Sequence of chain 1.A:
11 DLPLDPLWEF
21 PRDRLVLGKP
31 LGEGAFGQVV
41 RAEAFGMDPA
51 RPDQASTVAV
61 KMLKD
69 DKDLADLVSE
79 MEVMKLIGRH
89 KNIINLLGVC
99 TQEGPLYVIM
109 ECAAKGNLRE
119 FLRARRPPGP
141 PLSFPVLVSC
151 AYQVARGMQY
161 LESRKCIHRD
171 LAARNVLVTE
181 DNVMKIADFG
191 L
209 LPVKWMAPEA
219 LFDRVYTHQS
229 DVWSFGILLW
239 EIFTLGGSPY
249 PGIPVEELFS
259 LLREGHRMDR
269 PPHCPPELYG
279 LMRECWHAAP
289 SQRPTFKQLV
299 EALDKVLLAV

Binding-site contacts:
Ligand atom CAN contacts residue LEU31 of chain 1.A at 3.7 Å (hydrophobic).
Ligand atom NAH contacts residue GLY114 of chain 1.A at 3.5 Å.
Ligand atom CAM contacts residue VAL39 of chain 1.A at 3.8 Å (hydrophobic).
Ligand atom CAT contacts residue ALA111 of chain 1.A at 3.3 Å (hydrophobic).
Ligand atom CAO contacts residue LEU177 of chain 1.A at 4.0 Å (hydrophobic).
Ligand atom NAF contacts residue ALA59 of chain 1.A at 4.0 Å.
Ligand atom NAE contacts residue ALA111 of chain 1.A at 3.8 Å.
Ligand atom NAI contacts residue ASN115 of chain 1.A at 3.0 Å (h-bond).
Ligand atom CAN contacts residue ALA111 of chain 1.A at 3.9 Å (hydrophobic).
Ligand atom CAV contacts residue GLY114 of chain 1.A at 3.8 Å.
Ligand atom CBA contacts residue ALA112 of chain 1.A at 3.4 Å (hydrophobic).
Ligand atom CBA contacts residue ALA111 of chain 1.A at 3.4 Å (hydrophobic).
Ligand atom OAC contacts residue VAL39 of chain 1.A at 3.8 Å.
Ligand atom CAJ contacts residue LEU31 of chain 1.A at 4.0 Å (hydrophobic).
Ligand atom NAF contacts residue CYS110 of chain 1.A at 3.7 Å.
Ligand atom CAR contacts residue LYS61 of chain 1.A at 3.6 Å.
Ligand atom CAS contacts residue GLU33 of chain 1.A at 3.1 Å.
Ligand atom CL2 contacts residue LEU31 of chain 1.A at 3.0 Å.
Ligand atom NAI contacts residue LEU177 of chain 1.A at 3.8 Å.
Ligand atom NAE contacts residue LEU177 of chain 1.A at 4.0 Å.
Ligand atom CAJ contacts residue LEU177 of chain 1.A at 3.7 Å (hydrophobic).
Ligand atom CAO contacts residue VAL39 of chain 1.A at 4.0 Å (hydrophobic).
Ligand atom NAE contacts residue GLU109 of chain 1.A at 3.3 Å (salt-bridge).
Ligand atom CBD contacts residue LEU177 of chain 1.A at 4.0 Å (hydrophobic).
Ligand atom CBC contacts residue ASN115 of chain 1.A at 4.0 Å.
Ligand atom CAU contacts residue GLY114 of chain 1.A at 3.3 Å.
Ligand atom NAE contacts residue CYS110 of chain 1.A at 3.8 Å.
Ligand atom CBC contacts residue ARG174 of chain 1.A at 3.5 Å.
Ligand atom CAL contacts residue LEU177 of chain 1.A at 3.6 Å (hydrophobic).
Ligand atom CAQ contacts residue LYS61 of chain 1.A at 3.9 Å.
Ligand atom CAL contacts residue ALA59 of chain 1.A at 3.9 Å (hydrophobic).
Ligand atom NAE contacts residue ALA59 of chain 1.A at 3.6 Å.
Ligand atom NAF contacts residue ALA111 of chain 1.A at 3.2 Å (h-bond).
Ligand atom CBD contacts residue ASN115 of chain 1.A at 3.6 Å.
Ligand atom CAQ contacts residue LEU177 of chain 1.A at 3.8 Å (hydrophobic).
Ligand atom CBA contacts residue GLY114 of chain 1.A at 2.9 Å.
Ligand atom NAH contacts residue ALA112 of chain 1.A at 3.2 Å (h-bond).
Ligand atom CAT contacts residue LEU31 of chain 1.A at 3.5 Å (hydrophobic).
Ligand atom NAI contacts residue ARG174 of chain 1.A at 3.6 Å.
Ligand atom CAR contacts residue VAL39 of chain 1.A at 3.9 Å (hydrophobic).

A small-molecule ligand and the protein it binds are described below.
Small molecule (SMILES): C[C@@H](Oc1ccc2[nH]nc(/C=C/c3cnn(CCO)c3)c2c1)c1c(Cl)cncc1Cl